The small molecule below binds the protein below.
Small molecule (SMILES): CCCc1nn(C)c2c(=O)[nH]c(-c3cc(S(=O)(=O)NC(=O)OC(C)C)ccc3OCC)nc12

Sequence of chain 1.H:
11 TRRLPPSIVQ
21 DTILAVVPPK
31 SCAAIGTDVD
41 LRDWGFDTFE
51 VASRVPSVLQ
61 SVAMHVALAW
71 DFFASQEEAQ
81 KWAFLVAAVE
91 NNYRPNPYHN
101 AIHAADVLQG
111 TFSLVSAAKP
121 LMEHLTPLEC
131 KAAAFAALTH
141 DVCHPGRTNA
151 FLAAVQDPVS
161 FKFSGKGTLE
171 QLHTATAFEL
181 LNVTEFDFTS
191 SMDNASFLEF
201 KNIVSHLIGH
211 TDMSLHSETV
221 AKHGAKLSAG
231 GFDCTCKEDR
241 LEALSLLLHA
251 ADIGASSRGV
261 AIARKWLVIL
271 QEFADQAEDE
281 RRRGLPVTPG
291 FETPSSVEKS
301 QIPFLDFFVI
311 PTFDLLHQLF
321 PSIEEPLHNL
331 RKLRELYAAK

Binding-site contacts:
Ligand atom C18 contacts residue GLN301 of chain 1.H at 3.5 Å.
Ligand atom N3 contacts residue PHE304 of chain 1.H at 3.8 Å.
Ligand atom C5 contacts residue PHE304 of chain 1.H at 3.5 Å (hydrophobic).
Ligand atom C3 contacts residue PHE273 of chain 1.H at 4.1 Å (hydrophobic).
Ligand atom C11 contacts residue PHE304 of chain 1.H at 4.1 Å (hydrophobic).
Ligand atom C4 contacts residue PHE304 of chain 1.H at 3.5 Å (hydrophobic).
Ligand atom O5 contacts residue MET213 of chain 1.H at 3.4 Å.
Ligand atom C18 contacts residue SER300 of chain 1.H at 3.4 Å.
Ligand atom C21 contacts residue PHE291 of chain 1.H at 3.8 Å (hydrophobic).
Ligand atom O1 contacts residue GLN301 of chain 1.H at 3.4 Å (h-bond).
Ligand atom C14 contacts residue MET213 of chain 1.H at 3.6 Å (hydrophobic).
Ligand atom C16 contacts residue SER214 of chain 1.H at 3.5 Å.
Ligand atom C12 contacts residue TYR98 of chain 1.H at 3.6 Å (hydrophobic).
Ligand atom C2 contacts residue PHE273 of chain 1.H at 4.0 Å (hydrophobic).
Ligand atom C20 contacts residue PHE291 of chain 1.H at 3.8 Å (hydrophobic).
Ligand atom O4 contacts residue THR148 of chain 1.H at 2.9 Å.
Ligand atom C6 contacts residue PHE304 of chain 1.H at 4.2 Å (hydrophobic).
Ligand atom C21 contacts residue GLY290 of chain 1.H at 4.0 Å.
Ligand atom C7 contacts residue PHE273 of chain 1.H at 3.7 Å (hydrophobic).
Ligand atom C13 contacts residue TYR98 of chain 1.H at 3.1 Å (hydrophobic).
Ligand atom O1 contacts residue PHE304 of chain 1.H at 3.3 Å.
Ligand atom N4 contacts residue PHE304 of chain 1.H at 3.3 Å.
Ligand atom O6 contacts residue SER214 of chain 1.H at 4.2 Å.
Ligand atom O2 contacts residue PHE304 of chain 1.H at 3.4 Å.
Ligand atom C13 contacts residue PHE304 of chain 1.H at 4.1 Å (hydrophobic).
Ligand atom N1 contacts residue PHE304 of chain 1.H at 4.1 Å.
Ligand atom N4 contacts residue PHE273 of chain 1.H at 3.9 Å.
Ligand atom C5 contacts residue PHE273 of chain 1.H at 3.6 Å (hydrophobic).
Ligand atom C1 contacts residue PHE304 of chain 1.H at 4.2 Å (hydrophobic).
Ligand atom C4 contacts residue PHE273 of chain 1.H at 4.0 Å (hydrophobic).
Ligand atom C12 contacts residue ILE269 of chain 1.H at 4.2 Å (hydrophobic).
Ligand atom C9 contacts residue MET213 of chain 1.H at 3.8 Å (hydrophobic).
Ligand atom N3 contacts residue PHE273 of chain 1.H at 3.9 Å.
Ligand atom O6 contacts residue MET213 of chain 1.H at 3.2 Å.
Ligand atom C18 contacts residue PHE304 of chain 1.H at 3.6 Å (hydrophobic).
Ligand atom C6 contacts residue PHE273 of chain 1.H at 3.6 Å (hydrophobic).
Ligand atom N2 contacts residue PHE304 of chain 1.H at 3.7 Å.
Ligand atom C3 contacts residue PHE304 of chain 1.H at 3.6 Å (hydrophobic).
Ligand atom C2 contacts residue PHE304 of chain 1.H at 3.7 Å (hydrophobic).
Ligand atom O3 contacts residue MET213 of chain 1.H at 3.7 Å.